Binding-site contacts:
Ligand atom C9 contacts residue HIS41 of chain 1.D at 3.7 Å.
Ligand atom O2 contacts residue MN1 of chain 1.BA at 2.1 Å.
Ligand atom O2 contacts residue GLU61 of chain 1.D at 3.3 Å (salt-bridge).
Ligand atom C5 contacts residue 5811 of chain 1.Z at 3.8 Å.
Ligand atom C4 contacts residue 5811 of chain 1.Z at 3.5 Å.
Ligand atom C9 contacts residue 5811 of chain 1.Z at 4.0 Å.
Ligand atom C8 contacts residue 5811 of chain 1.Z at 3.9 Å.
Ligand atom C9 contacts residue LYS115 of chain 1.D at 3.9 Å.
Ligand atom C3 contacts residue 5811 of chain 1.Z at 3.5 Å.
Ligand atom C10 contacts residue MN1 of chain 1.AA at 2.9 Å.
Ligand atom O5 contacts residue GLU176 of chain 1.D at 3.9 Å.
Ligand atom C11 contacts residue MN1 of chain 1.BA at 3.0 Å.
Ligand atom O1 contacts residue LYS115 of chain 1.D at 2.7 Å (salt-bridge).
Ligand atom O2 contacts residue ASP89 of chain 1.D at 2.9 Å (salt-bridge).
Ligand atom C11 contacts residue GLU61 of chain 1.D at 3.8 Å.
Ligand atom O2 contacts residue MN1 of chain 1.AA at 2.1 Å.
Ligand atom C9 contacts residue MN1 of chain 1.BA at 3.2 Å.
Ligand atom O4 contacts residue GLU61 of chain 1.D at 3.3 Å (salt-bridge).
Ligand atom O1 contacts residue ILE101 of chain 1.D at 3.1 Å (h-bond).
Ligand atom O1 contacts residue HIS41 of chain 1.D at 3.1 Å (h-bond).
Ligand atom C9 contacts residue GLU100 of chain 1.D at 3.5 Å.
Ligand atom C10 contacts residue GLU100 of chain 1.D at 3.5 Å.
Ligand atom C10 contacts residue HIS41 of chain 1.D at 3.7 Å.
Ligand atom N1 contacts residue 5811 of chain 1.Z at 3.6 Å.
Ligand atom C10 contacts residue LYS115 of chain 1.D at 3.0 Å.
Ligand atom C9 contacts residue MN1 of chain 1.AA at 2.9 Å.
Ligand atom C8 contacts residue MN1 of chain 1.BA at 3.5 Å.
Ligand atom O5 contacts residue ARG106 of chain 1.D at 3.5 Å (salt-bridge).
Ligand atom O1 contacts residue MN1 of chain 1.AA at 2.2 Å.
Ligand atom C6 contacts residue LYS118 of chain 1.D at 4.0 Å.
Ligand atom N2 contacts residue LYS115 of chain 1.D at 3.2 Å (salt-bridge).
Ligand atom C2 contacts residue 5811 of chain 1.Z at 3.7 Å.
Ligand atom C10 contacts residue 5811 of chain 1.Z at 3.6 Å.
Ligand atom N2 contacts residue 5811 of chain 1.Z at 3.5 Å.
Ligand atom N3 contacts residue 5811 of chain 1.Z at 3.9 Å.
Ligand atom C7 contacts residue 5811 of chain 1.Z at 3.6 Å.
Ligand atom O2 contacts residue HIS41 of chain 1.D at 3.1 Å.
Ligand atom O4 contacts residue MN1 of chain 1.BA at 2.1 Å.
Ligand atom O2 contacts residue GLU100 of chain 1.D at 3.2 Å (salt-bridge).
Ligand atom O1 contacts residue GLU100 of chain 1.D at 3.1 Å (salt-bridge).

A protein and the small-molecule ligand that binds it are described below.
Small molecule (SMILES): CC(=O)Nc1cccc(-c2nc(C(=O)O)c(O)c(=O)[nH]2)c1

Sequence of chain 1.D:
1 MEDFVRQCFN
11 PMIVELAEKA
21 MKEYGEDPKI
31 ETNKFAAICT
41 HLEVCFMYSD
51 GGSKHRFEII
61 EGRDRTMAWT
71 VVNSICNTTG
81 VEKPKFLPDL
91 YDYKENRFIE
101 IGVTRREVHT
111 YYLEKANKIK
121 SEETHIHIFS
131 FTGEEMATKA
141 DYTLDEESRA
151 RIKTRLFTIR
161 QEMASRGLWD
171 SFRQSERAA